A small-molecule ligand and the protein it binds are described below.
Small molecule (SMILES): Nc1ccc(S(=O)(=O)NC(=O)NCCS)cc1

Sequence of chain 1.H:
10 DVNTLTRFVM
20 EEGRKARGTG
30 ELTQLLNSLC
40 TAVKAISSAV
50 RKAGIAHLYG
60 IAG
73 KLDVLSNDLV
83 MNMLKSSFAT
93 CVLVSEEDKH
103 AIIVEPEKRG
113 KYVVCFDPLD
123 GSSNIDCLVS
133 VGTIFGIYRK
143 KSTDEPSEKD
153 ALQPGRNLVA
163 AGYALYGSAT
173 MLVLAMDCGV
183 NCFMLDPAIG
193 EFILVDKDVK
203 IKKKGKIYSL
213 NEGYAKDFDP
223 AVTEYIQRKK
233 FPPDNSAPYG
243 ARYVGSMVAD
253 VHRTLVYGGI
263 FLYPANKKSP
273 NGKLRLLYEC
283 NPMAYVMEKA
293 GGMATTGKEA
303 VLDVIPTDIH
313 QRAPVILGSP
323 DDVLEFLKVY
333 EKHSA

Binding-site contacts:
Ligand atom C4 contacts residue GLY22 of chain 1.F at 3.7 Å.
Ligand atom O7 contacts residue LEU31 of chain 1.F at 2.9 Å (h-bond).
Ligand atom O7 contacts residue GLY29 of chain 1.F at 3.1 Å.
Ligand atom S17 contacts residue ROK1 of chain 1.P at 2.0 Å (h-bond).
Ligand atom C11 contacts residue LEU31 of chain 1.F at 3.7 Å (hydrophobic).
Ligand atom O6 contacts residue GLY29 of chain 1.F at 3.6 Å (h-bond).
Ligand atom O13 contacts residue THR32 of chain 1.F at 2.6 Å (h-bond).
Ligand atom O6 contacts residue THR28 of chain 1.F at 3.6 Å.
Ligand atom C3 contacts residue GLY22 of chain 1.F at 3.5 Å.
Ligand atom N14 contacts residue GLU21 of chain 1.F at 3.7 Å.
Ligand atom N12 contacts residue GLY29 of chain 1.F at 3.7 Å.
Ligand atom N12 contacts residue GLY22 of chain 1.F at 3.3 Å (h-bond).
Ligand atom O7 contacts residue THR32 of chain 1.F at 2.8 Å (h-bond).
Ligand atom N5 contacts residue THR28 of chain 1.F at 3.7 Å.
Ligand atom O6 contacts residue GLU30 of chain 1.F at 3.8 Å.
Ligand atom C10 contacts residue GLY29 of chain 1.F at 3.5 Å.
Ligand atom N12 contacts residue GLY27 of chain 1.F at 3.2 Å (h-bond).
Ligand atom C3 contacts residue THR32 of chain 1.F at 3.5 Å.
Ligand atom C1 contacts residue LEU31 of chain 1.F at 3.8 Å (hydrophobic).
Ligand atom O6 contacts residue GLY27 of chain 1.F at 3.5 Å.
Ligand atom O13 contacts residue GLY22 of chain 1.F at 3.2 Å.
Ligand atom S2 contacts residue GLY29 of chain 1.F at 3.6 Å (h-bond).
Ligand atom C16 contacts residue MET19 of chain 1.F at 3.7 Å (hydrophobic).
Ligand atom C15 contacts residue GLY22 of chain 1.F at 3.5 Å.
Ligand atom O6 contacts residue LEU31 of chain 1.F at 3.8 Å.
Ligand atom C3 contacts residue LEU31 of chain 1.F at 3.6 Å (hydrophobic).
Ligand atom C15 contacts residue ARG23 of chain 1.F at 3.3 Å.
Ligand atom C11 contacts residue GLY22 of chain 1.F at 3.8 Å.
Ligand atom C15 contacts residue MET19 of chain 1.F at 3.7 Å (hydrophobic).
Ligand atom C8 contacts residue LEU31 of chain 1.F at 3.4 Å (hydrophobic).
Ligand atom C1 contacts residue GLY22 of chain 1.F at 3.5 Å.
Ligand atom N5 contacts residue GLY27 of chain 1.F at 3.2 Å.
Ligand atom C10 contacts residue THR32 of chain 1.F at 3.8 Å.
Ligand atom C8 contacts residue VAL18 of chain 1.F at 3.7 Å (hydrophobic).
Ligand atom N5 contacts residue GLY29 of chain 1.F at 3.0 Å (h-bond).
Ligand atom C16 contacts residue ROK1 of chain 1.P at 3.1 Å.
Ligand atom C10 contacts residue GLY22 of chain 1.F at 3.3 Å.
Ligand atom O7 contacts residue GLU30 of chain 1.F at 3.2 Å (salt-bridge).
Ligand atom C8 contacts residue GLY22 of chain 1.F at 3.6 Å.
Ligand atom S17 contacts residue THR28 of chain 1.H at 3.4 Å (h-bond).

Sequence of chain 1.F:
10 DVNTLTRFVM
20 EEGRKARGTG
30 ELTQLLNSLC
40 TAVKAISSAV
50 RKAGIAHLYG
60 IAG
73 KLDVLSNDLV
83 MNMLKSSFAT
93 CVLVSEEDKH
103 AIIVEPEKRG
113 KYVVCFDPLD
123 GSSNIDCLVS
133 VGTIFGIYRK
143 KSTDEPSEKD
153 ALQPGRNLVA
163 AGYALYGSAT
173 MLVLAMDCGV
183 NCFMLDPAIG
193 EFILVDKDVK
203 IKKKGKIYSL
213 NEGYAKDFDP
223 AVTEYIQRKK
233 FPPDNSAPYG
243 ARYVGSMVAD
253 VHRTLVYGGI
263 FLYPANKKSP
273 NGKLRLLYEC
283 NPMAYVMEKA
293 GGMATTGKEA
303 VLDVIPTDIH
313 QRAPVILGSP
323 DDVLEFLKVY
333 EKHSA